The protein below binds the small molecule below.
Small molecule (SMILES): CNC(=O)c1ccc(Nc2nc(OC3CCCC3)c3c(-c4ccc5nc(C)oc5c4)c[nH]c3n2)c(OC)c1

Binding-site contacts:
Ligand atom C19 contacts residue ILE37 of chain 2.A at 3.6 Å (hydrophobic).
Ligand atom N3 contacts residue ILE37 of chain 2.A at 3.6 Å.
Ligand atom C8 contacts residue MET108 of chain 2.A at 3.7 Å (hydrophobic).
Ligand atom C7 contacts residue MET108 of chain 2.A at 3.4 Å (hydrophobic).
Ligand atom C3 contacts residue ILE169 of chain 2.A at 3.8 Å (hydrophobic).
Ligand atom C20 contacts residue GLY111 of chain 2.A at 3.7 Å.
Ligand atom O4 contacts residue GLY111 of chain 2.A at 3.1 Å (h-bond).
Ligand atom N6 contacts residue LEU160 of chain 2.A at 3.4 Å.
Ligand atom N5 contacts residue ASP114 of chain 2.A at 3.7 Å.
Ligand atom C20 contacts residue ILE37 of chain 2.A at 3.8 Å (hydrophobic).
Ligand atom C21 contacts residue GLY111 of chain 2.A at 3.7 Å.
Ligand atom C27 contacts residue SER117 of chain 2.A at 3.6 Å.
Ligand atom C24 contacts residue ASP114 of chain 2.A at 3.7 Å.
Ligand atom N2 contacts residue ALA57 of chain 2.A at 3.2 Å.
Ligand atom C12 contacts residue LEU160 of chain 2.A at 3.6 Å (hydrophobic).
Ligand atom N2 contacts residue GLU109 of chain 2.A at 2.7 Å (salt-bridge).
Ligand atom C11 contacts residue ALA57 of chain 2.A at 3.6 Å (hydrophobic).
Ligand atom C11 contacts residue LEU160 of chain 2.A at 3.2 Å (hydrophobic).
Ligand atom C2 contacts residue ILE169 of chain 2.A at 2.8 Å (hydrophobic).
Ligand atom N6 contacts residue GLY111 of chain 2.A at 3.1 Å (h-bond).
Ligand atom N4 contacts residue ILE37 of chain 2.A at 3.6 Å.
Ligand atom C19 contacts residue LEU160 of chain 2.A at 3.7 Å (hydrophobic).
Ligand atom N4 contacts residue GLY111 of chain 2.A at 3.1 Å (h-bond).
Ligand atom N2 contacts residue LEU160 of chain 2.A at 3.4 Å.
Ligand atom O1 contacts residue MET108 of chain 2.A at 3.7 Å.
Ligand atom C1 contacts residue ILE169 of chain 2.A at 3.1 Å (hydrophobic).
Ligand atom O1 contacts residue ILE169 of chain 2.A at 3.0 Å (h-bond).
Ligand atom O4 contacts residue ASN112 of chain 2.A at 3.4 Å (h-bond).
Ligand atom N1 contacts residue ILE169 of chain 2.A at 3.4 Å (h-bond).
Ligand atom C10 contacts residue ALA57 of chain 2.A at 3.6 Å (hydrophobic).
Ligand atom C17 contacts residue ILE169 of chain 2.A at 3.6 Å (hydrophobic).
Ligand atom C7 contacts residue ILE169 of chain 2.A at 3.7 Å (hydrophobic).
Ligand atom C10 contacts residue GLU109 of chain 2.A at 3.4 Å.
Ligand atom C28 contacts residue ILE37 of chain 2.A at 3.4 Å (hydrophobic).
Ligand atom N1 contacts residue LYS59 of chain 2.A at 3.2 Å (salt-bridge).
Ligand atom C21 contacts residue ASN112 of chain 2.A at 3.4 Å.
Ligand atom C6 contacts residue ILE169 of chain 2.A at 3.5 Å (hydrophobic).
Ligand atom C22 contacts residue ASN112 of chain 2.A at 3.4 Å.
Ligand atom C6 contacts residue MET108 of chain 2.A at 3.6 Å (hydrophobic).
Ligand atom C28 contacts residue GLN47 of chain 2.A at 3.6 Å.

Sequence of chain 2.A:
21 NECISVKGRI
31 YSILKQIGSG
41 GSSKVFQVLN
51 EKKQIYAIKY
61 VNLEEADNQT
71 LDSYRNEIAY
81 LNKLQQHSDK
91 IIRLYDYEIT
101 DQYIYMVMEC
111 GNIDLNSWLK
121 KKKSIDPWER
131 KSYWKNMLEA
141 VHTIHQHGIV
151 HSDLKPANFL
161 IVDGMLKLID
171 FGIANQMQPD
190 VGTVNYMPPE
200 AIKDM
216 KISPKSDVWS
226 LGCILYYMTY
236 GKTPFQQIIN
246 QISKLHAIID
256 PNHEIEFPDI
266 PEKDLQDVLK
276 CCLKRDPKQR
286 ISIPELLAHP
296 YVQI